The protein below binds the small molecule below.
Small molecule (SMILES): CCCCCCCCCCO[C@@H]1O[C@H](CO)[C@@H](O[C@H]2O[C@H](CO)[C@@H](O)[C@H](O)[C@H]2O)[C@H](O)[C@H]1O

Sequence of chain 1.L:
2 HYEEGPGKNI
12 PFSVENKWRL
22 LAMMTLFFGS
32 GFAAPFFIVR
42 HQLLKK

Sequence of chain 1.A:
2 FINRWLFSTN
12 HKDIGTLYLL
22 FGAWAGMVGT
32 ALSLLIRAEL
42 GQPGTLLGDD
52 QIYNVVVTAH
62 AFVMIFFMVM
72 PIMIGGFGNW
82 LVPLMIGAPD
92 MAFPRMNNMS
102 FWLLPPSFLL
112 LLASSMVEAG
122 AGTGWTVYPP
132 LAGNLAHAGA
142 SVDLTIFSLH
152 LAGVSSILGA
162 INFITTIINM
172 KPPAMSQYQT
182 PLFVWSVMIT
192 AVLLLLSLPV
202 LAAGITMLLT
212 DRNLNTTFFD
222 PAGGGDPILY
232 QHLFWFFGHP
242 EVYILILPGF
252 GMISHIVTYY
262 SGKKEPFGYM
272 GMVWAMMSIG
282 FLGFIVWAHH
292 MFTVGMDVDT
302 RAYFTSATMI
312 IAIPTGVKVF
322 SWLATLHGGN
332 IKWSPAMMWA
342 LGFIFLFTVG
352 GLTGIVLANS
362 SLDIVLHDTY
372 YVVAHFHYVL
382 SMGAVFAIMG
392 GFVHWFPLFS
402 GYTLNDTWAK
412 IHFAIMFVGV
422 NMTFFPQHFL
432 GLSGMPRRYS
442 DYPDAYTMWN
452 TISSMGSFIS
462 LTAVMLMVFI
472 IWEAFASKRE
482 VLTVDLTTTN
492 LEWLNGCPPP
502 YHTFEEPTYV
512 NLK

Sequence of chain 1.M:
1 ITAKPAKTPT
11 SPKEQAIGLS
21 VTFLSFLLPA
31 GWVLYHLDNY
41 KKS

Binding-site contacts:
Ligand atom C4 contacts residue TRP98 of chain 1.D at 3.8 Å (hydrophobic).
Ligand atom O3 contacts residue HIS36 of chain 1.M at 3.2 Å.
Ligand atom C1 contacts residue LEU28 of chain 1.M at 3.7 Å (hydrophobic).
Ligand atom C1 contacts residue GLY31 of chain 1.M at 3.6 Å.
Ligand atom C10 contacts residue TYR35 of chain 1.M at 3.8 Å (hydrophobic).
Ligand atom C28 contacts residue GLY31 of chain 1.M at 4.0 Å.
Ligand atom C11 contacts residue TYR35 of chain 1.M at 4.0 Å (hydrophobic).
Ligand atom C43 contacts residue LEU35 of chain 1.A at 3.9 Å (hydrophobic).
Ligand atom O61 contacts residue TRP98 of chain 1.D at 3.0 Å (h-bond).
Ligand atom C19 contacts residue GLY31 of chain 1.M at 4.1 Å.
Ligand atom C40 contacts residue ALA30 of chain 1.M at 4.0 Å (hydrophobic).
Ligand atom C34 contacts residue LEU27 of chain 1.M at 4.0 Å (hydrophobic).
Ligand atom O49 contacts residue TRP32 of chain 1.M at 3.8 Å.
Ligand atom C22 contacts residue TRP98 of chain 1.D at 3.5 Å (hydrophobic).
Ligand atom O49 contacts residue LEU28 of chain 1.M at 3.0 Å (h-bond).
Ligand atom O5 contacts residue TRP98 of chain 1.D at 3.4 Å.
Ligand atom O16 contacts residue LEU27 of chain 1.M at 4.0 Å.
Ligand atom C28 contacts residue LEU27 of chain 1.M at 3.9 Å (hydrophobic).
Ligand atom C19 contacts residue LEU27 of chain 1.M at 3.4 Å (hydrophobic).
Ligand atom O16 contacts residue GLY31 of chain 1.M at 3.8 Å.
Ligand atom C9 contacts residue TYR35 of chain 1.M at 3.5 Å (hydrophobic).
Ligand atom C57 contacts residue TRP98 of chain 1.D at 3.6 Å (hydrophobic).
Ligand atom O6 contacts residue TYR35 of chain 1.M at 3.2 Å (h-bond).
Ligand atom C18 contacts residue TRP98 of chain 1.D at 4.0 Å (hydrophobic).
Ligand atom C25 contacts residue LEU95 of chain 1.D at 3.8 Å (hydrophobic).
Ligand atom O61 contacts residue TYR102 of chain 1.D at 3.8 Å.
Ligand atom C25 contacts residue TRP98 of chain 1.D at 4.0 Å (hydrophobic).
Ligand atom C37 contacts residue ALA30 of chain 1.M at 3.9 Å (hydrophobic).
Ligand atom C6 contacts residue TRP98 of chain 1.D at 3.8 Å (hydrophobic).
Ligand atom C43 contacts residue PHE459 of chain 1.A at 3.9 Å (hydrophobic).
Ligand atom C31 contacts residue TRP98 of chain 1.D at 3.9 Å (hydrophobic).
Ligand atom O55 contacts residue TRP32 of chain 1.M at 3.1 Å.
Ligand atom C34 contacts residue PHE459 of chain 1.A at 4.0 Å (hydrophobic).
Ligand atom O16 contacts residue LEU28 of chain 1.M at 4.0 Å.
Ligand atom C28 contacts residue TRP98 of chain 1.D at 4.0 Å (hydrophobic).
Ligand atom O16 contacts residue TRP98 of chain 1.D at 4.0 Å.
Ligand atom C1 contacts residue TRP32 of chain 1.M at 3.4 Å (hydrophobic).
Ligand atom C40 contacts residue PHE33 of chain 1.L at 4.0 Å (hydrophobic).
Ligand atom C37 contacts residue LEU34 of chain 1.M at 4.0 Å (hydrophobic).
Ligand atom O1 contacts residue TYR35 of chain 1.M at 3.1 Å.

Sequence of chain 1.D:
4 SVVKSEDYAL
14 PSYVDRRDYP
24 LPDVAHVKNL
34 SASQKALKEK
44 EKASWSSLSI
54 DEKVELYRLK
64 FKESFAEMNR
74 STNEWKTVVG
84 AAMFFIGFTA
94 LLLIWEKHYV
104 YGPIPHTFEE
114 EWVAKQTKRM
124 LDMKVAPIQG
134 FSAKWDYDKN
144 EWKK